A small-molecule ligand and the protein it binds are described below.
Small molecule (SMILES): C=CC1=C(C)/C(=C/c2[nH]c(/C=C3\N=C(/C=C4\NC(=O)C(C)=C4C=C)C(C)=C3CCC(=O)O)c(CCC(=O)O)c2C)NC1=O

Binding-site contacts:
Ligand atom CMD contacts residue GLN73 of chain 1.A at 3.3 Å.
Ligand atom C4A contacts residue ARG86 of chain 1.A at 3.3 Å.
Ligand atom O2A contacts residue LYS83 of chain 1.A at 2.7 Å (salt-bridge).
Ligand atom NA contacts residue ASP87 of chain 1.A at 2.8 Å (salt-bridge).
Ligand atom CHD contacts residue TYR129 of chain 1.A at 3.3 Å (hydrophobic).
Ligand atom ND contacts residue TYR129 of chain 1.A at 3.6 Å (h-bond).
Ligand atom CBD contacts residue SER72 of chain 1.A at 3.0 Å.
Ligand atom CBB contacts residue TYR110 of chain 1.A at 3.5 Å (hydrophobic).
Ligand atom CAC contacts residue CYS84 of chain 1.A at 1.8 Å (hydrophobic).
Ligand atom CMD contacts residue SER72 of chain 1.A at 3.3 Å.
Ligand atom CHB contacts residue ASP87 of chain 1.A at 3.5 Å.
Ligand atom O1A contacts residue ARG86 of chain 1.A at 2.8 Å (salt-bridge).
Ligand atom OC contacts residue THR66 of chain 1.A at 3.5 Å.
Ligand atom NA contacts residue ARG86 of chain 1.A at 2.9 Å (salt-bridge).
Ligand atom OC contacts residue TYR74 of chain 1.A at 3.3 Å.
Ligand atom C2D contacts residue LYS83 of chain 1.A at 3.6 Å.
Ligand atom CBC contacts residue CYS84 of chain 1.A at 2.8 Å (hydrophobic).
Ligand atom CGD contacts residue SER72 of chain 1.A at 3.2 Å.
Ligand atom ND contacts residue ASP87 of chain 1.A at 2.8 Å (salt-bridge).
Ligand atom O1D contacts residue SER72 of chain 1.A at 2.8 Å (h-bond).
Ligand atom C2C contacts residue CYS84 of chain 1.A at 3.1 Å (hydrophobic).
Ligand atom C3C contacts residue CYS84 of chain 1.A at 2.7 Å (hydrophobic).
Ligand atom NC contacts residue TRP128 of chain 1.A at 3.6 Å.
Ligand atom CBC contacts residue TYR129 of chain 1.A at 3.3 Å (hydrophobic).
Ligand atom CMD contacts residue TYR74 of chain 1.A at 3.6 Å (hydrophobic).
Ligand atom C4C contacts residue CYS84 of chain 1.A at 3.5 Å (hydrophobic).
Ligand atom CAB contacts residue TYR110 of chain 1.A at 3.3 Å (hydrophobic).
Ligand atom NC contacts residue GLN73 of chain 1.A at 3.0 Å (h-bond).
Ligand atom CMC contacts residue TRP128 of chain 1.A at 3.1 Å (hydrophobic).
Ligand atom CGA contacts residue LYS83 of chain 1.A at 3.5 Å.
Ligand atom O1A contacts residue LYS83 of chain 1.A at 3.5 Å (salt-bridge).
Ligand atom ND contacts residue LEU124 of chain 1.A at 3.5 Å.
Ligand atom C1A contacts residue ARG86 of chain 1.A at 3.1 Å.
Ligand atom C1D contacts residue LEU124 of chain 1.A at 3.6 Å (hydrophobic).
Ligand atom CAA contacts residue PHE122 of chain 1.A at 3.6 Å (hydrophobic).
Ligand atom OC contacts residue ALA75 of chain 1.A at 2.7 Å (h-bond).
Ligand atom C3C contacts residue TRP128 of chain 1.A at 3.4 Å (hydrophobic).
Ligand atom CAD contacts residue SER72 of chain 1.A at 3.5 Å.
Ligand atom C3D contacts residue LYS83 of chain 1.A at 3.5 Å.
Ligand atom CMA contacts residue ILE118 of chain 1.A at 3.5 Å (hydrophobic).

Sequence of chain 1.A:
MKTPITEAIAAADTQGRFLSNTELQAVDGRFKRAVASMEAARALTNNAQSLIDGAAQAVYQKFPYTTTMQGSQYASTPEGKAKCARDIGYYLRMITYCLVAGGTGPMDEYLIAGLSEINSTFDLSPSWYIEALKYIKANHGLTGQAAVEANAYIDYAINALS